Sequence of chain 25.C:
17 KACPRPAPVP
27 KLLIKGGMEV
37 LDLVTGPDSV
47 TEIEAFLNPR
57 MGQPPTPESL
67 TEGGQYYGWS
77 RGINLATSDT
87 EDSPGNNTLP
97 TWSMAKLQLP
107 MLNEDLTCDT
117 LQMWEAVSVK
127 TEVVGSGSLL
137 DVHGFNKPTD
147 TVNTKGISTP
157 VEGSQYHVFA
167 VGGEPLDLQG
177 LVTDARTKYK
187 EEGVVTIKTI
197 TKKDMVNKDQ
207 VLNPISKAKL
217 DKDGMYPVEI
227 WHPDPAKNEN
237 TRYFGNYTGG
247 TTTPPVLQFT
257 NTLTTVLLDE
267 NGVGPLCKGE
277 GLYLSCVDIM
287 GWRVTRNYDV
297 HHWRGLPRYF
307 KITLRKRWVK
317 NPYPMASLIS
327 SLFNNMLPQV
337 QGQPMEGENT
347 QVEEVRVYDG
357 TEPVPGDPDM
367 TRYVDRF

Binding-site contacts:
Ligand atom O10 contacts residue ASN293 of chain 25.C at 4.5 Å.
Ligand atom C1 contacts residue TYR72 of chain 25.C at 4.3 Å (hydrophobic).
Ligand atom C6 contacts residue TYR72 of chain 25.C at 3.7 Å (hydrophobic).
Ligand atom O8 contacts residue ARG77 of chain 25.C at 3.5 Å (salt-bridge).
Ligand atom O1A contacts residue GLY78 of chain 25.C at 3.1 Å (h-bond).
Ligand atom C11 contacts residue ASP85 of chain 25.D at 4.0 Å.
Ligand atom O4 contacts residue THR291 of chain 25.C at 3.9 Å.
Ligand atom O1A contacts residue ARG77 of chain 25.C at 2.9 Å (salt-bridge).
Ligand atom C7 contacts residue TYR72 of chain 25.C at 4.3 Å (hydrophobic).
Ligand atom C4 contacts residue TYR72 of chain 25.C at 3.5 Å (hydrophobic).
Ligand atom N5 contacts residue TYR72 of chain 25.C at 2.9 Å (h-bond).
Ligand atom C10 contacts residue TYR72 of chain 25.C at 4.0 Å (hydrophobic).
Ligand atom O4 contacts residue TYR72 of chain 25.C at 4.0 Å.
Ligand atom C3 contacts residue HIS298 of chain 25.C at 4.0 Å.
Ligand atom O4 contacts residue ASN80 of chain 25.C at 4.4 Å.
Ligand atom O1A contacts residue TYR72 of chain 25.C at 4.0 Å.
Ligand atom O8 contacts residue TYR72 of chain 25.C at 4.0 Å.
Ligand atom C6 contacts residue ASN93 of chain 25.C at 3.9 Å.
Ligand atom C2 contacts residue GLY78 of chain 25.C at 4.0 Å.
Ligand atom O4 contacts residue ILE79 of chain 25.C at 3.9 Å.
Ligand atom O1B contacts residue TYR72 of chain 25.C at 4.2 Å.
Ligand atom O6 contacts residue ASN93 of chain 25.C at 4.3 Å.
Ligand atom O4 contacts residue GLY78 of chain 25.C at 3.4 Å.
Ligand atom C1 contacts residue ARG77 of chain 25.C at 3.4 Å.
Ligand atom C5 contacts residue TYR72 of chain 25.C at 3.5 Å (hydrophobic).
Ligand atom C1 contacts residue GLY78 of chain 25.C at 4.0 Å.
Ligand atom O3 contacts residue GLY78 of chain 25.C at 3.5 Å.
Ligand atom O1B contacts residue SER89 of chain 25.C at 4.4 Å.
Ligand atom C3 contacts residue ARG77 of chain 25.C at 4.3 Å.
Ligand atom C11 contacts residue TYR72 of chain 25.C at 4.2 Å (hydrophobic).
Ligand atom O1B contacts residue ARG77 of chain 25.C at 3.1 Å (salt-bridge).
Ligand atom O4 contacts residue HIS298 of chain 25.C at 3.1 Å (h-bond).
Ligand atom C4 contacts residue GLY78 of chain 25.C at 3.5 Å.
Ligand atom C4 contacts residue HIS298 of chain 25.C at 3.9 Å.
Ligand atom C3 contacts residue GLY78 of chain 25.C at 3.8 Å.
Ligand atom C8 contacts residue ARG77 of chain 25.C at 4.4 Å.
Ligand atom C3 contacts residue GLY78 of chain 25.C at 4.1 Å.

Sequence of chain 25.D:
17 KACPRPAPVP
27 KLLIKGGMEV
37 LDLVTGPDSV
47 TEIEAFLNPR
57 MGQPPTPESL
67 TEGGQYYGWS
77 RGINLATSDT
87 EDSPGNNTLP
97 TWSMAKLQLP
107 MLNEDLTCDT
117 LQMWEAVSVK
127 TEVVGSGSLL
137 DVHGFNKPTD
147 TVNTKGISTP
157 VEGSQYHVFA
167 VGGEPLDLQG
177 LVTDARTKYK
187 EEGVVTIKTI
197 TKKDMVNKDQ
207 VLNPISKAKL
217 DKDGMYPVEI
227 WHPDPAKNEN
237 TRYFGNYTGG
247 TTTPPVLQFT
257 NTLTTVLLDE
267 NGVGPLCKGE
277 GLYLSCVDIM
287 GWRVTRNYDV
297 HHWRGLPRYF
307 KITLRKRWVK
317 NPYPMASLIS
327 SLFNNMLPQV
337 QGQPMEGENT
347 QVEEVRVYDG

A protein and the small-molecule ligand that binds it are described below.
Small molecule (SMILES): CC(=O)N[C@@H]1[C@@H](O[C@@H]2O[C@H](CO)[C@H](O)[C@H](O[C@]3(C(=O)O)C[C@H](O)[C@@H](NC(C)=O)[C@H]([C@H](O)[C@H](O)CO)O3)[C@H]2O)[C@H](O)[C@@H](CO[C@]2(C(=O)O)C[C@H](O)[C@@H](NC(C)=O)[C@H]([C@H](O)[C@H](O)CO)O2)O[C@H]1O